This small molecule binds to this protein.
Small molecule (SMILES): Cc1ccc([C@@H]2CCCCO2)o1

Sequence of chain 1.C:
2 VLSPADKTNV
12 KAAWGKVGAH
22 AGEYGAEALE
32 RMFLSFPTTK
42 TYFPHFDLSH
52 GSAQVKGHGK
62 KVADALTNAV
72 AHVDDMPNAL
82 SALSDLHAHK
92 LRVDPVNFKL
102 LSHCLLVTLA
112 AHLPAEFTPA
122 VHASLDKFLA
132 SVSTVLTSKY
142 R

Binding-site contacts:
Ligand atom O3 contacts residue SER132 of chain 1.A at 3.2 Å (h-bond).
Ligand atom C9 contacts residue PRO78 of chain 1.A at 4.2 Å (hydrophobic).
Ligand atom C1 contacts residue LEU3 of chain 1.A at 3.9 Å (hydrophobic).
Ligand atom C2 contacts residue THR135 of chain 1.C at 3.7 Å.
Ligand atom C5 contacts residue THR135 of chain 1.A at 4.3 Å.
Ligand atom C10 contacts residue PRO78 of chain 1.A at 3.5 Å (hydrophobic).
Ligand atom C4 contacts residue VAL2 of chain 1.A at 4.4 Å (hydrophobic).
Ligand atom C1 contacts residue SER132 of chain 1.A at 3.8 Å.
Ligand atom C5 contacts residue SER132 of chain 1.A at 3.4 Å.
Ligand atom C1 contacts residue VAL2 of chain 1.A at 1.3 Å (hydrophobic).
Ligand atom O12 contacts residue MET77 of chain 1.A at 4.2 Å.
Ligand atom C8 contacts residue SER132 of chain 1.A at 4.1 Å.
Ligand atom C1 contacts residue THR135 of chain 1.C at 4.1 Å.
Ligand atom C1 contacts residue SER139 of chain 1.C at 4.0 Å.
Ligand atom C9 contacts residue VAL136 of chain 1.A at 3.7 Å (hydrophobic).
Ligand atom C1 contacts residue LYS128 of chain 1.A at 4.5 Å.
Ligand atom C10 contacts residue VAL136 of chain 1.A at 3.5 Å (hydrophobic).
Ligand atom O3 contacts residue THR135 of chain 1.C at 4.4 Å.
Ligand atom C2 contacts residue VAL2 of chain 1.A at 2.5 Å (hydrophobic).
Ligand atom C6 contacts residue VAL2 of chain 1.A at 3.7 Å (hydrophobic).
Ligand atom C9 contacts residue VAL2 of chain 1.C at 3.8 Å (hydrophobic).
Ligand atom C5 contacts residue THR135 of chain 1.C at 4.0 Å.
Ligand atom C11 contacts residue MET77 of chain 1.A at 4.2 Å (hydrophobic).
Ligand atom C6 contacts residue THR135 of chain 1.C at 3.4 Å.
Ligand atom O12 contacts residue SER132 of chain 1.A at 3.8 Å.
Ligand atom C6 contacts residue SER132 of chain 1.A at 3.2 Å.
Ligand atom C11 contacts residue PRO78 of chain 1.A at 4.3 Å (hydrophobic).
Ligand atom C4 contacts residue SER132 of chain 1.A at 3.3 Å.
Ligand atom C8 contacts residue VAL136 of chain 1.A at 4.3 Å (hydrophobic).
Ligand atom C2 contacts residue SER132 of chain 1.A at 3.1 Å.
Ligand atom O3 contacts residue VAL2 of chain 1.A at 3.2 Å (h-bond).
Ligand atom C8 contacts residue THR135 of chain 1.A at 4.0 Å.
Ligand atom C7 contacts residue SER132 of chain 1.A at 4.2 Å.

Sequence of chain 1.A:
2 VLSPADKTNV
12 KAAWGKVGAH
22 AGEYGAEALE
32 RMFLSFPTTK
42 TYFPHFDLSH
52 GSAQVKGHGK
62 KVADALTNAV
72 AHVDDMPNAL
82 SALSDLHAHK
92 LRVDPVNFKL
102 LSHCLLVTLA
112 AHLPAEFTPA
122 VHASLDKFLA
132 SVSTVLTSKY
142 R